The protein below binds the small molecule below.
Small molecule (SMILES): CC[C@H](C)[C@H](NC(=O)[C@@H](N)CC(C)C)C(=O)NCC(=O)N[C@@H](CCCN=C(N)N)C(=O)N[C@H](C=O)[C@@H](C)O

Binding-site contacts:
Ligand atom NH2 contacts residue LYS98 of chain 39.A at 2.7 Å (salt-bridge).
Ligand atom CZ contacts residue LEU87 of chain 39.A at 4.2 Å (hydrophobic).
Ligand atom O contacts residue THR88 of chain 39.A at 3.7 Å.
Ligand atom CA contacts residue SER233 of chain 38.C at 3.6 Å.
Ligand atom NH1 contacts residue SER86 of chain 39.A at 3.4 Å (h-bond).
Ligand atom CB contacts residue LYS234 of chain 38.C at 3.9 Å.
Ligand atom CZ contacts residue PHE100 of chain 39.A at 4.1 Å (hydrophobic).
Ligand atom O contacts residue SER86 of chain 39.A at 2.8 Å (h-bond).
Ligand atom NH2 contacts residue SER86 of chain 39.A at 3.5 Å (h-bond).
Ligand atom O contacts residue LYS234 of chain 38.C at 3.4 Å.
Ligand atom C contacts residue SER86 of chain 39.A at 3.6 Å.
Ligand atom CB contacts residue SER86 of chain 39.A at 3.9 Å.
Ligand atom NH2 contacts residue ASN101 of chain 39.A at 3.7 Å.
Ligand atom NH2 contacts residue LYS97 of chain 39.A at 3.6 Å (salt-bridge).
Ligand atom CZ contacts residue LYS98 of chain 39.A at 3.7 Å.
Ligand atom NH1 contacts residue THR88 of chain 39.A at 3.8 Å.
Ligand atom C contacts residue LYS234 of chain 38.C at 3.0 Å.
Ligand atom NH1 contacts residue LYS98 of chain 39.A at 3.7 Å.
Ligand atom NH2 contacts residue PHE100 of chain 39.A at 2.8 Å (h-bond).
Ligand atom N contacts residue LYS234 of chain 38.C at 1.5 Å.
Ligand atom NE contacts residue ASN101 of chain 39.A at 3.0 Å (h-bond).
Ligand atom N contacts residue SER233 of chain 38.C at 3.0 Å (h-bond).
Ligand atom NH2 contacts residue LEU87 of chain 39.A at 3.9 Å.
Ligand atom CA contacts residue SER86 of chain 39.A at 4.0 Å.
Ligand atom CD contacts residue SER86 of chain 39.A at 3.5 Å.
Ligand atom O contacts residue LYS98 of chain 39.A at 3.8 Å.
Ligand atom NH1 contacts residue LEU87 of chain 39.A at 3.9 Å.
Ligand atom CA contacts residue LYS234 of chain 38.C at 2.5 Å.
Ligand atom CG contacts residue SER86 of chain 39.A at 4.2 Å.
Ligand atom N contacts residue SER86 of chain 39.A at 4.0 Å.
Ligand atom NE contacts residue SER86 of chain 39.A at 3.6 Å.
Ligand atom CZ contacts residue SER86 of chain 39.A at 3.2 Å.
Ligand atom C contacts residue LYS98 of chain 39.A at 3.7 Å.
Ligand atom CD2 contacts residue ILE84 of chain 39.A at 3.9 Å (hydrophobic).
Ligand atom CZ contacts residue ASN101 of chain 39.A at 3.7 Å.
Ligand atom CD contacts residue ASN101 of chain 39.A at 3.2 Å.
Ligand atom N contacts residue LYS234 of chain 38.C at 3.6 Å.
Ligand atom CB contacts residue SER233 of chain 38.C at 4.1 Å.
Ligand atom C contacts residue THR88 of chain 39.A at 4.2 Å.
Ligand atom CD1 contacts residue ILE84 of chain 39.A at 4.0 Å (hydrophobic).

Sequence of chain 39.A:
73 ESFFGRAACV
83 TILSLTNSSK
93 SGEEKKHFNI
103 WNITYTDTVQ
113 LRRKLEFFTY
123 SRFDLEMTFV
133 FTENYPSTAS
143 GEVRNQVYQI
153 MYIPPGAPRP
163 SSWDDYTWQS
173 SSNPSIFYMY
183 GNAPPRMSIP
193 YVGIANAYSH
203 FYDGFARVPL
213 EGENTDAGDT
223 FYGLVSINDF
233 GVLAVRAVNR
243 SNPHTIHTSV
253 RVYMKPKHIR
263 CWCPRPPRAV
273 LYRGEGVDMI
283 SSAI

Sequence of chain 38.C:
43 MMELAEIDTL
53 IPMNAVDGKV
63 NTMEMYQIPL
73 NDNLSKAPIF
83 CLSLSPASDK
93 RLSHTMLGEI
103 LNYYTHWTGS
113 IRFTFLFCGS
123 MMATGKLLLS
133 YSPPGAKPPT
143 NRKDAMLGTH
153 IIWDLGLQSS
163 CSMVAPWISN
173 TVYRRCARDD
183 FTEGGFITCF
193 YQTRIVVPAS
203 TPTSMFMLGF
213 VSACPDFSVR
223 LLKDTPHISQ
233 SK